Binding-site contacts:
Ligand atom C1 contacts residue THR126 of chain 2.C at 4.2 Å.
Ligand atom C9 contacts residue TYR88 of chain 2.C at 3.8 Å (hydrophobic).
Ligand atom O9 contacts residue HIS174 of chain 2.C at 3.6 Å.
Ligand atom C11 contacts residue TRP142 of chain 2.C at 4.4 Å (hydrophobic).
Ligand atom C10 contacts residue ALA125 of chain 2.C at 3.8 Å (hydrophobic).
Ligand atom O8 contacts residue TYR88 of chain 2.C at 3.7 Å.
Ligand atom C11 contacts residue GLY124 of chain 2.C at 3.7 Å.
Ligand atom C9 contacts residue HIS174 of chain 2.C at 3.8 Å.
Ligand atom C8 contacts residue TYR88 of chain 2.C at 4.4 Å (hydrophobic).
Ligand atom C11 contacts residue ALA125 of chain 2.C at 3.8 Å (hydrophobic).
Ligand atom O4 contacts residue ALA125 of chain 2.C at 3.9 Å.
Ligand atom C1 contacts residue SER127 of chain 2.C at 4.3 Å.
Ligand atom C4 contacts residue ALA125 of chain 2.C at 3.6 Å (hydrophobic).
Ligand atom O6 contacts residue THR126 of chain 2.C at 3.9 Å.
Ligand atom O10 contacts residue TRP142 of chain 2.C at 4.4 Å.
Ligand atom C4 contacts residue THR126 of chain 2.C at 4.4 Å.
Ligand atom O1A contacts residue SER127 of chain 2.C at 3.3 Å (h-bond).
Ligand atom C5 contacts residue ALA125 of chain 2.C at 3.7 Å (hydrophobic).
Ligand atom C9 contacts residue LEU185 of chain 2.C at 4.4 Å (hydrophobic).
Ligand atom O10 contacts residue LEU185 of chain 2.C at 3.6 Å.
Ligand atom O9 contacts residue TYR88 of chain 2.C at 3.2 Å (h-bond).
Ligand atom C6 contacts residue ALA125 of chain 2.C at 4.1 Å (hydrophobic).
Ligand atom N5 contacts residue ALA125 of chain 2.C at 3.0 Å (h-bond).
Ligand atom C1 contacts residue LEU217 of chain 2.C at 3.8 Å (hydrophobic).
Ligand atom C6 contacts residue TRP142 of chain 2.C at 4.3 Å (hydrophobic).
Ligand atom C8 contacts residue GLU181 of chain 2.C at 3.8 Å.
Ligand atom O1A contacts residue THR126 of chain 2.C at 3.0 Å (h-bond).
Ligand atom C11 contacts residue LEU144 of chain 2.C at 3.6 Å (hydrophobic).
Ligand atom O10 contacts residue LEU144 of chain 2.C at 4.4 Å.
Ligand atom O7 contacts residue GLU181 of chain 2.C at 3.9 Å.
Ligand atom O8 contacts residue LEU217 of chain 2.C at 4.2 Å.
Ligand atom C9 contacts residue GLU181 of chain 2.C at 3.2 Å.
Ligand atom O9 contacts residue GLU181 of chain 2.C at 2.4 Å (salt-bridge).
Ligand atom C10 contacts residue TRP142 of chain 2.C at 4.2 Å (hydrophobic).
Ligand atom O6 contacts residue ALA125 of chain 2.C at 4.5 Å.
Ligand atom C9 contacts residue TRP142 of chain 2.C at 4.1 Å (hydrophobic).
Ligand atom O1A contacts residue LEU217 of chain 2.C at 3.5 Å.
Ligand atom O8 contacts residue TRP142 of chain 2.C at 4.3 Å.
Ligand atom C7 contacts residue GLU181 of chain 2.C at 4.3 Å.
Ligand atom O1B contacts residue LEU217 of chain 2.C at 4.0 Å.

The protein below binds the small molecule below.
Small molecule (SMILES): CC(=O)N[C@H]1[C@H]([C@H](O)[C@H](O)CO)O[C@@](O)(C(=O)O)C[C@@H]1O

Sequence of chain 2.C:
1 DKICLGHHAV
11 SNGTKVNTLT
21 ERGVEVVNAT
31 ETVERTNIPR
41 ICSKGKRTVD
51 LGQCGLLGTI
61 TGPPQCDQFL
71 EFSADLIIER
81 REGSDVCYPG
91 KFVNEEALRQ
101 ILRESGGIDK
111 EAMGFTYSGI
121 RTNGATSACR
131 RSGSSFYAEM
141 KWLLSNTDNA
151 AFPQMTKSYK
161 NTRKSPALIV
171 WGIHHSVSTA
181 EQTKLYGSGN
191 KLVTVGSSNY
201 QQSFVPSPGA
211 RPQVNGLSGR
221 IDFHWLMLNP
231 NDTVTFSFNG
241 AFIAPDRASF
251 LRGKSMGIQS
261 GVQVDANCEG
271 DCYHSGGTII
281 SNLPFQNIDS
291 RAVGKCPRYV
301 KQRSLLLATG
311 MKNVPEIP